This protein binds this small molecule.
Small molecule (SMILES): CC(=O)N[C@@H]1[C@@H](O)[C@H](O)[C@@H](CO)O[C@H]1O

Binding-site contacts:
Ligand atom C2 contacts residue ASN103 of chain 1.E at 2.6 Å.
Ligand atom O5 contacts residue ASN103 of chain 1.E at 2.3 Å (h-bond).
Ligand atom C5 contacts residue ASN103 of chain 1.E at 3.7 Å.
Ligand atom N2 contacts residue ASN103 of chain 1.E at 3.1 Å (h-bond).
Ligand atom C8 contacts residue ARG140 of chain 1.E at 4.5 Å.
Ligand atom C3 contacts residue ASN103 of chain 1.E at 3.9 Å.
Ligand atom C7 contacts residue LYS117 of chain 1.E at 4.1 Å.
Ligand atom O7 contacts residue LYS117 of chain 1.E at 2.9 Å (salt-bridge).
Ligand atom C7 contacts residue GLY114 of chain 1.E at 4.5 Å.
Ligand atom O7 contacts residue GLY114 of chain 1.E at 4.5 Å.
Ligand atom C4 contacts residue ASN103 of chain 1.E at 4.2 Å.
Ligand atom O7 contacts residue ASN103 of chain 1.E at 3.5 Å (h-bond).
Ligand atom C8 contacts residue GLY114 of chain 1.E at 4.1 Å.
Ligand atom C7 contacts residue ASN103 of chain 1.E at 4.0 Å.
Ligand atom C1 contacts residue ASN103 of chain 1.E at 1.5 Å.

Sequence of chain 1.E:
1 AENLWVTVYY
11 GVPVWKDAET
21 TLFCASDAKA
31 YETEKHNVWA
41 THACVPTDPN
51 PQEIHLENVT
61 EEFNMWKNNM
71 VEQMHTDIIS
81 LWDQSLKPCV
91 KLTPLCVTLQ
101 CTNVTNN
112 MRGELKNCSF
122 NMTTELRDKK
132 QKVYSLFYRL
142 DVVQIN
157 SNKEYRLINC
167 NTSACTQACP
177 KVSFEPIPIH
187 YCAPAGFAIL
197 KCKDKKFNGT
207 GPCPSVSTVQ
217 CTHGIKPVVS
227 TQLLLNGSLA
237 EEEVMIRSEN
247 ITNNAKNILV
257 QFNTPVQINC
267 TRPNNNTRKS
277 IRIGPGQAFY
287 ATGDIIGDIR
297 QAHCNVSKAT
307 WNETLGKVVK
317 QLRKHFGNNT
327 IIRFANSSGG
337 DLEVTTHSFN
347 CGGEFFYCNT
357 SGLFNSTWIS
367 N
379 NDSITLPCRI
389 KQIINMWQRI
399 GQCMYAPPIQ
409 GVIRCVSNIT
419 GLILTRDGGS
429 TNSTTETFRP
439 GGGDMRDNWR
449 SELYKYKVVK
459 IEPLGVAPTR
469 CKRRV